The small molecule below binds the protein below.
Small molecule (SMILES): CC(=O)N[C@@H]1[C@@H](O)[C@H](O)[C@@H](CO)O[C@H]1O

Binding-site contacts:
Ligand atom O7 contacts residue ASN324 of chain 1.E at 4.0 Å.
Ligand atom C8 contacts residue GLY323 of chain 1.E at 3.5 Å.
Ligand atom C2 contacts residue ASN324 of chain 1.E at 2.5 Å.
Ligand atom C1 contacts residue ASN324 of chain 1.E at 1.5 Å.
Ligand atom C7 contacts residue GLY323 of chain 1.E at 3.7 Å.
Ligand atom C3 contacts residue ASN324 of chain 1.E at 3.8 Å.
Ligand atom N2 contacts residue ASN324 of chain 1.E at 2.9 Å (h-bond).
Ligand atom C7 contacts residue ASN324 of chain 1.E at 3.5 Å.
Ligand atom O5 contacts residue ASN324 of chain 1.E at 2.4 Å (h-bond).
Ligand atom C5 contacts residue ASN324 of chain 1.E at 3.7 Å.
Ligand atom C8 contacts residue ASN324 of chain 1.E at 3.9 Å.
Ligand atom C4 contacts residue ASN324 of chain 1.E at 4.2 Å.
Ligand atom O7 contacts residue GLY323 of chain 1.E at 3.6 Å.

Sequence of chain 1.E:
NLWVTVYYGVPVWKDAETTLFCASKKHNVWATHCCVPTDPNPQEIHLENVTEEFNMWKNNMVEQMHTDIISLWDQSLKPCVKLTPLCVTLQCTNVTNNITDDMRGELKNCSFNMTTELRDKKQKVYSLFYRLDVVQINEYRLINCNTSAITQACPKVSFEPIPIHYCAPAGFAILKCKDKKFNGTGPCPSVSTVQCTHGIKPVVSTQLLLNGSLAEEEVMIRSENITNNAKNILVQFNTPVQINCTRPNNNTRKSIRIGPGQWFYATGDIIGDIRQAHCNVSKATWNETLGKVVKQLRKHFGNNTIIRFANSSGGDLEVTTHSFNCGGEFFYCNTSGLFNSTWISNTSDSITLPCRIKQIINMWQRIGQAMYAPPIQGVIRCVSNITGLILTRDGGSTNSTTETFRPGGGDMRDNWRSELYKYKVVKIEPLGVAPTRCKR